Binding-site contacts:
Ligand atom C4' contacts residue THR29 of chain 1.A at 3.7 Å.
Ligand atom C' contacts residue HIS45 of chain 1.A at 3.2 Å.
Ligand atom C1E contacts residue GLN185 of chain 1.A at 4.0 Å.
Ligand atom C' contacts residue CYS46 of chain 1.A at 4.2 Å (hydrophobic).
Ligand atom O' contacts residue ALA43 of chain 1.A at 4.4 Å.
Ligand atom C2' contacts residue HIS45 of chain 1.A at 3.3 Å.
Ligand atom C3' contacts residue GLY186 of chain 1.A at 3.5 Å.
Ligand atom O' contacts residue HIS45 of chain 1.A at 2.9 Å.
Ligand atom C1' contacts residue HIS45 of chain 1.A at 2.5 Å.
Ligand atom C2 contacts residue HIS45 of chain 1.A at 1.5 Å.
Ligand atom C2' contacts residue CYS30 of chain 1.A at 4.0 Å (hydrophobic).
Ligand atom O12 contacts residue SER207 of chain 1.A at 3.7 Å.
Ligand atom C3' contacts residue CYS30 of chain 1.A at 3.7 Å (hydrophobic).
Ligand atom O' contacts residue SER188 of chain 1.A at 2.2 Å (h-bond).
Ligand atom O' contacts residue GLY189 of chain 1.A at 3.7 Å.
Ligand atom C1 contacts residue SER188 of chain 1.A at 4.3 Å.
Ligand atom C2' contacts residue GLY186 of chain 1.A at 4.2 Å.
Ligand atom C6' contacts residue HIS45 of chain 1.A at 3.4 Å.
Ligand atom C3' contacts residue THR29 of chain 1.A at 3.4 Å.
Ligand atom C' contacts residue GLY189 of chain 1.A at 4.4 Å.
Ligand atom C1' contacts residue SER188 of chain 1.A at 3.1 Å.
Ligand atom N contacts residue THR29 of chain 1.A at 3.2 Å (h-bond).
Ligand atom BR contacts residue GLN185 of chain 1.A at 3.1 Å.
Ligand atom C2 contacts residue SER207 of chain 1.A at 3.9 Å.
Ligand atom C2' contacts residue SER188 of chain 1.A at 2.3 Å.
Ligand atom C1 contacts residue SER207 of chain 1.A at 4.0 Å.
Ligand atom C6' contacts residue SER188 of chain 1.A at 4.4 Å.
Ligand atom C4' contacts residue GLY186 of chain 1.A at 3.9 Å.
Ligand atom C1 contacts residue HIS45 of chain 1.A at 2.5 Å.
Ligand atom N contacts residue GLY186 of chain 1.A at 3.9 Å.
Ligand atom O' contacts residue CYS30 of chain 1.A at 3.1 Å (h-bond).
Ligand atom O12 contacts residue HIS45 of chain 1.A at 2.7 Å (h-bond).
Ligand atom C' contacts residue CYS30 of chain 1.A at 3.8 Å (hydrophobic).
Ligand atom C' contacts residue SER188 of chain 1.A at 1.3 Å.
Ligand atom C3' contacts residue SER188 of chain 1.A at 3.3 Å.
Ligand atom O11 contacts residue HIS45 of chain 1.A at 3.7 Å.
Ligand atom C2 contacts residue SER188 of chain 1.A at 3.1 Å.
Ligand atom O' contacts residue CYS46 of chain 1.A at 3.1 Å (h-bond).

Sequence of chain 1.A:
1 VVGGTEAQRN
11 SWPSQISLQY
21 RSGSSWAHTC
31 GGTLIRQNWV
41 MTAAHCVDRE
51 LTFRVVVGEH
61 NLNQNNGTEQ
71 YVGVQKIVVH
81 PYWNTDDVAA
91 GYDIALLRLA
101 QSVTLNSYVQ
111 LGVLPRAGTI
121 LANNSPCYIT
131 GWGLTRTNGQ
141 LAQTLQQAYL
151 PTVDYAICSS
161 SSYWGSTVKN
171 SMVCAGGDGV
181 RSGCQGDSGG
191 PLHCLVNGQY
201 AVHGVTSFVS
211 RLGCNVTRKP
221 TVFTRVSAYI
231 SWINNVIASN

A protein and the small-molecule ligand that binds it are described below.
Small molecule (SMILES): Nc1ccc(CC(=O)OCCBr)c(C=O)c1